This small molecule binds to this protein.
Small molecule (SMILES): CC(C)(C)OC(=O)c1ncn2c1[C@@H]1CCCN1C(=O)c1c(Br)cccc1-2

Sequence of chain 1.D:
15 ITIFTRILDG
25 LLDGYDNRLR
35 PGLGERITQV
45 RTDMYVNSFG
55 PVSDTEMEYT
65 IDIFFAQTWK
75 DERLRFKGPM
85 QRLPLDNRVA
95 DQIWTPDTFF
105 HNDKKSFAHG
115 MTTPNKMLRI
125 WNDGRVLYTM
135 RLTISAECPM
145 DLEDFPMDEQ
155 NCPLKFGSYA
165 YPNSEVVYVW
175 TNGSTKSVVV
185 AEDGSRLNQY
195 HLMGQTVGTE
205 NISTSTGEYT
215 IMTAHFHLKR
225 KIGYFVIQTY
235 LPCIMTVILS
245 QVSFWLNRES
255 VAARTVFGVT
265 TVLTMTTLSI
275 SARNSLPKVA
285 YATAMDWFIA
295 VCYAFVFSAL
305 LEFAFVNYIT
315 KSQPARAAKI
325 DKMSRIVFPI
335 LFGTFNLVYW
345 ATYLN

Sequence of chain 1.E:
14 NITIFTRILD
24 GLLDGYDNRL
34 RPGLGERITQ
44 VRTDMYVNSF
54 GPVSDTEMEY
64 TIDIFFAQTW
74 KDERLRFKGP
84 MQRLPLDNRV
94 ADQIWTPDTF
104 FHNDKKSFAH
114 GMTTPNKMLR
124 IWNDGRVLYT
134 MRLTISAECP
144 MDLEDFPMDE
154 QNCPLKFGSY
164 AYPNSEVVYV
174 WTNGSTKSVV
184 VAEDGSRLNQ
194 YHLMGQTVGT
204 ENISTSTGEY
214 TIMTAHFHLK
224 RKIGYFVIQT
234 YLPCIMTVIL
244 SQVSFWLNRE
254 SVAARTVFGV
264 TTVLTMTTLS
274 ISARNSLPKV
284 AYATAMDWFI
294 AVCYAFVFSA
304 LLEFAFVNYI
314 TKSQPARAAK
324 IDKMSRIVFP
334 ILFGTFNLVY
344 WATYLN

Binding-site contacts:
Ligand atom C4 contacts residue THR133 of chain 1.D at 3.2 Å.
Ligand atom N2 contacts residue THR133 of chain 1.D at 2.8 Å (h-bond).
Ligand atom C14 contacts residue PHE68 of chain 1.D at 3.6 Å (hydrophobic).
Ligand atom C4 contacts residue THR210 of chain 1.E at 3.5 Å.
Ligand atom O2 contacts residue PHE68 of chain 1.D at 3.0 Å.
Ligand atom C11 contacts residue PHE68 of chain 1.D at 3.6 Å (hydrophobic).
Ligand atom C5 contacts residue THR210 of chain 1.E at 3.8 Å.
Ligand atom C17 contacts residue TYR213 of chain 1.E at 3.5 Å (hydrophobic).
Ligand atom O1 contacts residue THR133 of chain 1.D at 3.1 Å (h-bond).
Ligand atom C2 contacts residue ASP47 of chain 1.D at 3.3 Å.
Ligand atom C16 contacts residue SER162 of chain 1.E at 3.6 Å.
Ligand atom O1 contacts residue ALA70 of chain 1.D at 3.4 Å.
Ligand atom C contacts residue ASP47 of chain 1.D at 3.6 Å.
Ligand atom C1 contacts residue ALA70 of chain 1.D at 3.9 Å (hydrophobic).
Ligand atom C16 contacts residue TYR163 of chain 1.E at 3.5 Å (hydrophobic).
Ligand atom C2 contacts residue ALA70 of chain 1.D at 3.3 Å (hydrophobic).
Ligand atom C2 contacts residue MET48 of chain 1.D at 3.5 Å (hydrophobic).
Ligand atom C17 contacts residue HIS105 of chain 1.E at 3.8 Å.
Ligand atom C15 contacts residue TYR163 of chain 1.E at 3.2 Å (hydrophobic).
Ligand atom C7 contacts residue THR210 of chain 1.E at 3.2 Å.
Ligand atom C2 contacts residue PHE68 of chain 1.D at 3.1 Å (hydrophobic).
Ligand atom C9 contacts residue SER209 of chain 1.E at 3.4 Å.
Ligand atom C10 contacts residue TYR49 of chain 1.D at 3.5 Å (hydrophobic).
Ligand atom N2 contacts residue TYR163 of chain 1.E at 3.4 Å (h-bond).
Ligand atom C8 contacts residue SER209 of chain 1.E at 3.2 Å.
Ligand atom N1 contacts residue THR210 of chain 1.E at 3.8 Å.
Ligand atom O1 contacts residue THR210 of chain 1.E at 3.2 Å.
Ligand atom C contacts residue SER209 of chain 1.E at 3.8 Å.
Ligand atom C15 contacts residue TYR213 of chain 1.E at 3.6 Å (hydrophobic).
Ligand atom BR contacts residue THR208 of chain 1.E at 3.7 Å.
Ligand atom N2 contacts residue PHE68 of chain 1.D at 3.6 Å.
Ligand atom C3 contacts residue ALA70 of chain 1.D at 3.4 Å (hydrophobic).
Ligand atom C9 contacts residue THR208 of chain 1.E at 3.7 Å.
Ligand atom C contacts residue TYR49 of chain 1.D at 3.6 Å (hydrophobic).
Ligand atom C14 contacts residue TYR163 of chain 1.E at 3.4 Å (hydrophobic).
Ligand atom C5 contacts residue THR133 of chain 1.D at 3.5 Å.
Ligand atom C8 contacts residue THR210 of chain 1.E at 3.7 Å.
Ligand atom C5 contacts residue PHE68 of chain 1.D at 3.8 Å (hydrophobic).
Ligand atom C16 contacts residue TYR213 of chain 1.E at 3.5 Å (hydrophobic).
Ligand atom C6 contacts residue THR210 of chain 1.E at 3.4 Å.